A small-molecule ligand and the protein it binds are described below.
Small molecule (SMILES): CCCCCCCCO

Sequence of chain 1.D:
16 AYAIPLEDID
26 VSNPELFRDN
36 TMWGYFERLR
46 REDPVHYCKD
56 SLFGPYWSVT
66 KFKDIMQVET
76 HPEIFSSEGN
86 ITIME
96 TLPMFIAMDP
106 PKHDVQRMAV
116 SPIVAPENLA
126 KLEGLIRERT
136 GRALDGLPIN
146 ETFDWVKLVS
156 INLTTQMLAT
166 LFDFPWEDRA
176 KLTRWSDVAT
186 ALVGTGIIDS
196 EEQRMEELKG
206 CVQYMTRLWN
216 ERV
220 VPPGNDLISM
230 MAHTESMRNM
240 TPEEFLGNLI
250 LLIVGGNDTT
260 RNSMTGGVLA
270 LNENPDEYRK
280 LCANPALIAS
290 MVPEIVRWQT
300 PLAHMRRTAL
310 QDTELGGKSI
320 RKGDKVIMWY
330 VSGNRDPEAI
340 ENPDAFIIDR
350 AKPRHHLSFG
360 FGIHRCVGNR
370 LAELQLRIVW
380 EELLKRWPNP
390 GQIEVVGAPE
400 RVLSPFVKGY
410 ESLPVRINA

Binding-site contacts:
Ligand atom CAI contacts residue LEU250 of chain 1.D at 4.4 Å (hydrophobic).
Ligand atom CAF contacts residue HEM1 of chain 1.M at 3.8 Å.
Ligand atom CAH contacts residue LEU250 of chain 1.D at 4.3 Å (hydrophobic).
Ligand atom OAB contacts residue GLY254 of chain 1.D at 3.3 Å (h-bond).
Ligand atom CAI contacts residue MET304 of chain 1.D at 4.5 Å (hydrophobic).
Ligand atom CAG contacts residue LEU250 of chain 1.D at 4.0 Å (hydrophobic).
Ligand atom OAB contacts residue HEM1 of chain 1.M at 1.9 Å.
Ligand atom CAI contacts residue PHE405 of chain 1.D at 4.4 Å (hydrophobic).
Ligand atom OAB contacts residue CYS365 of chain 1.D at 4.2 Å.
Ligand atom CAD contacts residue HEM1 of chain 1.M at 3.1 Å.
Ligand atom CAA contacts residue ALA184 of chain 1.D at 4.0 Å (hydrophobic).
Ligand atom CAH contacts residue LEU301 of chain 1.D at 4.5 Å (hydrophobic).
Ligand atom CAF contacts residue GLY254 of chain 1.D at 4.2 Å.
Ligand atom CAH contacts residue GLY254 of chain 1.D at 3.7 Å.
Ligand atom CAI contacts residue ILE101 of chain 1.D at 4.2 Å (hydrophobic).
Ligand atom CAD contacts residue THR258 of chain 1.D at 4.5 Å.
Ligand atom CAE contacts residue PHE405 of chain 1.D at 4.4 Å (hydrophobic).
Ligand atom CAD contacts residue LEU301 of chain 1.D at 3.7 Å (hydrophobic).
Ligand atom CAA contacts residue THR87 of chain 1.D at 4.4 Å.
Ligand atom CAE contacts residue ILE86 of chain 1.D at 4.2 Å (hydrophobic).
Ligand atom CAF contacts residue ILE101 of chain 1.D at 3.9 Å (hydrophobic).
Ligand atom CAD contacts residue GLY254 of chain 1.D at 3.4 Å.
Ligand atom CAF contacts residue LEU301 of chain 1.D at 4.1 Å (hydrophobic).
Ligand atom CAF contacts residue MET304 of chain 1.D at 4.3 Å (hydrophobic).
Ligand atom CAG contacts residue VAL253 of chain 1.D at 4.1 Å (hydrophobic).